The small molecule below binds the protein below.
Small molecule (SMILES): CC(=O)N[C@@H]1[C@@H](O)[C@H](O)[C@@H](CO)O[C@H]1O

Sequence of chain 1.F:
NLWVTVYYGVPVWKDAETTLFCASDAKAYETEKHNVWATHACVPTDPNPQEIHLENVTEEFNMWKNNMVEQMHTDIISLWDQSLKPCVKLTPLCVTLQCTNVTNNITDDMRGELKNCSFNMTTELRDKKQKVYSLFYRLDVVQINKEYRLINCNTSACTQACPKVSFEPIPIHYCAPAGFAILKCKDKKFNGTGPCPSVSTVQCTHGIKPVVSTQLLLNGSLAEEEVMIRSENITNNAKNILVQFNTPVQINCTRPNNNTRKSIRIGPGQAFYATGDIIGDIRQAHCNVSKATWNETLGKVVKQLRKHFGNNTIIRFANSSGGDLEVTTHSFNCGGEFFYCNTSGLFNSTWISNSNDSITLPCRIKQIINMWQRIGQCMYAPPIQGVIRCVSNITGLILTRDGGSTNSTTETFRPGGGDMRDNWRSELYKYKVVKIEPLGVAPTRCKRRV

Binding-site contacts:
Ligand atom C8 contacts residue VAL410 of chain 1.F at 3.8 Å (hydrophobic).
Ligand atom O7 contacts residue ASN271 of chain 1.F at 3.5 Å (h-bond).
Ligand atom N2 contacts residue ASN271 of chain 1.F at 2.9 Å (h-bond).
Ligand atom C3 contacts residue ASN271 of chain 1.F at 3.8 Å.
Ligand atom C2 contacts residue ASN271 of chain 1.F at 2.4 Å.
Ligand atom O6 contacts residue ILE292 of chain 1.F at 3.4 Å.
Ligand atom O5 contacts residue ILE292 of chain 1.F at 3.6 Å.
Ligand atom C4 contacts residue ASN271 of chain 1.F at 4.2 Å.
Ligand atom C6 contacts residue ILE292 of chain 1.F at 3.8 Å (hydrophobic).
Ligand atom C5 contacts residue ASN271 of chain 1.F at 3.7 Å.
Ligand atom C8 contacts residue ASN271 of chain 1.F at 4.5 Å.
Ligand atom C7 contacts residue ASN271 of chain 1.F at 3.4 Å.
Ligand atom O5 contacts residue ASN271 of chain 1.F at 2.4 Å (h-bond).
Ligand atom C5 contacts residue ILE292 of chain 1.F at 4.3 Å (hydrophobic).
Ligand atom C1 contacts residue ASN271 of chain 1.F at 1.4 Å.